Sequence of chain 1.E:
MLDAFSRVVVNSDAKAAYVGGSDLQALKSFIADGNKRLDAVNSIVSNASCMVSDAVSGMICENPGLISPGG

Binding-site contacts:
Ligand atom CG contacts residue PRO123 of chain 1.F at 3.5 Å (hydrophobic).
Ligand atom N contacts residue GLY70 of chain 1.E at 4.1 Å.
Ligand atom ND2 contacts residue ARG78 of chain 1.F at 4.3 Å.
Ligand atom CG contacts residue VAL122 of chain 1.F at 4.0 Å (hydrophobic).
Ligand atom CE2 contacts residue PEB1 of chain 1.R at 3.6 Å.
Ligand atom N contacts residue LEU66 of chain 1.E at 3.5 Å (h-bond).
Ligand atom C contacts residue CYS73 of chain 1.F at 1.6 Å (hydrophobic).
Ligand atom CB contacts residue CYS73 of chain 1.F at 3.9 Å (hydrophobic).
Ligand atom CB contacts residue PEB1 of chain 1.R at 3.4 Å.
Ligand atom O contacts residue GLY71 of chain 1.E at 3.9 Å.
Ligand atom CE2 contacts residue ARG78 of chain 1.F at 4.3 Å.
Ligand atom O contacts residue PEB1 of chain 1.R at 3.2 Å.
Ligand atom O contacts residue CYS73 of chain 1.F at 2.5 Å (h-bond).
Ligand atom N contacts residue CYS73 of chain 1.F at 2.9 Å (h-bond).
Ligand atom OD1 contacts residue GLY121 of chain 1.F at 4.0 Å.
Ligand atom C contacts residue GLY71 of chain 1.E at 3.1 Å.
Ligand atom ND2 contacts residue VAL122 of chain 1.F at 4.4 Å.
Ligand atom CA contacts residue CYS73 of chain 1.F at 2.8 Å (hydrophobic).
Ligand atom CE2 contacts residue VAL122 of chain 1.F at 4.2 Å (hydrophobic).
Ligand atom CE2 contacts residue GLY121 of chain 1.F at 3.7 Å.
Ligand atom CG contacts residue PEB1 of chain 1.R at 3.9 Å.
Ligand atom CB contacts residue GLY121 of chain 1.F at 4.2 Å.
Ligand atom N contacts residue GLY71 of chain 1.E at 1.7 Å.
Ligand atom C contacts residue PEB1 of chain 1.R at 3.7 Å.
Ligand atom CA contacts residue GLY71 of chain 1.E at 2.6 Å.
Ligand atom C contacts residue TYR74 of chain 1.F at 3.6 Å (hydrophobic).
Ligand atom CG contacts residue GLY121 of chain 1.F at 3.6 Å.
Ligand atom CB contacts residue PRO123 of chain 1.F at 3.4 Å (hydrophobic).
Ligand atom ND2 contacts residue GLY121 of chain 1.F at 3.4 Å (h-bond).
Ligand atom O contacts residue ARG78 of chain 1.F at 3.0 Å.
Ligand atom OD1 contacts residue PEB1 of chain 1.R at 2.8 Å (h-bond).
Ligand atom OD1 contacts residue PRO123 of chain 1.F at 3.4 Å.
Ligand atom CA contacts residue ARG78 of chain 1.F at 4.2 Å.
Ligand atom O contacts residue TYR74 of chain 1.F at 4.0 Å.
Ligand atom C contacts residue LEU66 of chain 1.E at 4.0 Å (hydrophobic).
Ligand atom OD1 contacts residue VAL122 of chain 1.F at 3.5 Å.
Ligand atom CE2 contacts residue LEU120 of chain 1.F at 3.4 Å (hydrophobic).
Ligand atom CB contacts residue GLY71 of chain 1.E at 4.0 Å.
Ligand atom C contacts residue ARG78 of chain 1.F at 3.7 Å.
Ligand atom CA contacts residue PEB1 of chain 1.R at 4.0 Å.

The small molecule below binds the protein below.
Small molecule (SMILES): CNC(=O)C[C@H](N)C(=O)O

Sequence of chain 1.F:
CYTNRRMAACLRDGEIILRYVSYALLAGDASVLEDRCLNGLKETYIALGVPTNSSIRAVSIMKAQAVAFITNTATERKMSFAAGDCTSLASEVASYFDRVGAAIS